Sequence of chain 1.A:
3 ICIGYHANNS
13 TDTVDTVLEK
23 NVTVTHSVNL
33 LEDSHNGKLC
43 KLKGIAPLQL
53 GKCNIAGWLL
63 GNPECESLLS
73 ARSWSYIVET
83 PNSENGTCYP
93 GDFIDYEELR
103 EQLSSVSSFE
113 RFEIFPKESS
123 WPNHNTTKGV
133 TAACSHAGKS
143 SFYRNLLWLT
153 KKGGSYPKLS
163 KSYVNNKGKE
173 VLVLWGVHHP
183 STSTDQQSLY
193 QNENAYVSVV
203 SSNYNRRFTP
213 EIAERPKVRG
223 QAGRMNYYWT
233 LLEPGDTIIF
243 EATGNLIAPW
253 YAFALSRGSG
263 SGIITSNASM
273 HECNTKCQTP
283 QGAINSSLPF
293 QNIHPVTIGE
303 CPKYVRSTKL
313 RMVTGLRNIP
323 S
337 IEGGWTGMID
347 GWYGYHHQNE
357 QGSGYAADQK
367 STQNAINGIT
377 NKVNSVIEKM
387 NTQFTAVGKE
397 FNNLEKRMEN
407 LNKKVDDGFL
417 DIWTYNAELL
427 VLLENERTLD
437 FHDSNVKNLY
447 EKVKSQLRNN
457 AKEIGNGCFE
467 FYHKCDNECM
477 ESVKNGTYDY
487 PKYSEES

Binding-site contacts:
Ligand atom C5 contacts residue LYS22 of chain 1.A at 3.9 Å.
Ligand atom C4 contacts residue LYS22 of chain 1.A at 4.2 Å.
Ligand atom C2 contacts residue ASN23 of chain 1.A at 2.5 Å.
Ligand atom C3 contacts residue ASN23 of chain 1.A at 3.8 Å.
Ligand atom O7 contacts residue ASN23 of chain 1.A at 4.3 Å.
Ligand atom O5 contacts residue LYS22 of chain 1.A at 4.1 Å.
Ligand atom N2 contacts residue ASN23 of chain 1.A at 2.5 Å (h-bond).
Ligand atom O6 contacts residue ASN23 of chain 1.A at 4.5 Å.
Ligand atom C8 contacts residue ASN23 of chain 1.A at 3.5 Å.
Ligand atom O5 contacts residue ASN23 of chain 1.A at 2.4 Å (h-bond).
Ligand atom C3 contacts residue LYS22 of chain 1.A at 3.5 Å.
Ligand atom C7 contacts residue ASN23 of chain 1.A at 3.3 Å.
Ligand atom C4 contacts residue ASN23 of chain 1.A at 4.2 Å.
Ligand atom N2 contacts residue LYS22 of chain 1.A at 3.6 Å (salt-bridge).
Ligand atom C5 contacts residue ASN23 of chain 1.A at 3.6 Å.
Ligand atom C1 contacts residue LYS22 of chain 1.A at 3.3 Å.
Ligand atom C2 contacts residue LYS22 of chain 1.A at 3.6 Å.
Ligand atom C1 contacts residue ASN23 of chain 1.A at 1.4 Å.

The small molecule below binds the protein below.
Small molecule (SMILES): CC(=O)N[C@@H]1[C@@H](O)[C@H](O)[C@@H](CO)O[C@H]1O